Binding-site contacts:
Ligand atom C02 contacts residue GLU296 of chain 1.B at 3.5 Å.
Ligand atom C22 contacts residue VAL271 of chain 1.B at 3.7 Å (hydrophobic).
Ligand atom C12 contacts residue HEM1 of chain 1.G at 3.0 Å.
Ligand atom N02 contacts residue MET293 of chain 1.B at 3.9 Å.
Ligand atom N20 contacts residue ASN273 of chain 1.B at 3.7 Å.
Ligand atom C11 contacts residue HEM1 of chain 1.G at 3.2 Å.
Ligand atom C22 contacts residue ASN273 of chain 1.B at 3.1 Å.
Ligand atom C09 contacts residue GLU296 of chain 1.B at 3.6 Å.
Ligand atom N02 contacts residue GLU296 of chain 1.B at 2.7 Å (salt-bridge).
Ligand atom N02 contacts residue HEM1 of chain 1.G at 3.5 Å.
Ligand atom N02 contacts residue TYR292 of chain 1.B at 3.5 Å.
Ligand atom C07 contacts residue SER289 of chain 1.B at 3.9 Å.
Ligand atom N02 contacts residue PRO269 of chain 1.B at 3.9 Å.
Ligand atom C03 contacts residue TRP291 of chain 1.B at 3.8 Å (hydrophobic).
Ligand atom C13 contacts residue HEM1 of chain 1.G at 3.0 Å.
Ligand atom C16 contacts residue GLN182 of chain 1.B at 3.7 Å.
Ligand atom F12 contacts residue VAL271 of chain 1.B at 3.4 Å.
Ligand atom N02 contacts residue TRP291 of chain 1.B at 2.6 Å (h-bond).
Ligand atom C02 contacts residue HEM1 of chain 1.G at 3.6 Å.
Ligand atom C07 contacts residue HEM1 of chain 1.G at 3.4 Å.
Ligand atom C08 contacts residue GLU296 of chain 1.B at 3.4 Å.
Ligand atom C16 contacts residue HEM1 of chain 1.G at 3.4 Å.
Ligand atom C17 contacts residue HEM1 of chain 1.G at 3.2 Å.
Ligand atom F12 contacts residue HEM1 of chain 1.G at 3.7 Å.
Ligand atom C21 contacts residue GLN182 of chain 1.B at 3.5 Å.
Ligand atom C07 contacts residue PHE288 of chain 1.B at 3.7 Å (hydrophobic).
Ligand atom C05 contacts residue VAL271 of chain 1.B at 3.6 Å (hydrophobic).
Ligand atom N01 contacts residue GLU296 of chain 1.B at 2.6 Å (salt-bridge).
Ligand atom C22 contacts residue SER181 of chain 1.B at 2.9 Å.
Ligand atom C15 contacts residue HEM1 of chain 1.G at 3.4 Å.
Ligand atom C08 contacts residue HEM1 of chain 1.G at 3.5 Å.
Ligand atom C14 contacts residue HEM1 of chain 1.G at 3.2 Å.
Ligand atom N01 contacts residue HEM1 of chain 1.G at 3.9 Å.
Ligand atom C02 contacts residue TRP291 of chain 1.B at 3.6 Å (hydrophobic).
Ligand atom C06 contacts residue GLU296 of chain 1.B at 3.4 Å.
Ligand atom C03 contacts residue HEM1 of chain 1.G at 3.4 Å.
Ligand atom C04 contacts residue HEM1 of chain 1.G at 3.9 Å.
Ligand atom C02 contacts residue PRO269 of chain 1.B at 3.9 Å (hydrophobic).
Ligand atom C07 contacts residue GLY290 of chain 1.B at 3.6 Å.
Ligand atom C03 contacts residue PRO269 of chain 1.B at 3.8 Å (hydrophobic).

Sequence of chain 1.B:
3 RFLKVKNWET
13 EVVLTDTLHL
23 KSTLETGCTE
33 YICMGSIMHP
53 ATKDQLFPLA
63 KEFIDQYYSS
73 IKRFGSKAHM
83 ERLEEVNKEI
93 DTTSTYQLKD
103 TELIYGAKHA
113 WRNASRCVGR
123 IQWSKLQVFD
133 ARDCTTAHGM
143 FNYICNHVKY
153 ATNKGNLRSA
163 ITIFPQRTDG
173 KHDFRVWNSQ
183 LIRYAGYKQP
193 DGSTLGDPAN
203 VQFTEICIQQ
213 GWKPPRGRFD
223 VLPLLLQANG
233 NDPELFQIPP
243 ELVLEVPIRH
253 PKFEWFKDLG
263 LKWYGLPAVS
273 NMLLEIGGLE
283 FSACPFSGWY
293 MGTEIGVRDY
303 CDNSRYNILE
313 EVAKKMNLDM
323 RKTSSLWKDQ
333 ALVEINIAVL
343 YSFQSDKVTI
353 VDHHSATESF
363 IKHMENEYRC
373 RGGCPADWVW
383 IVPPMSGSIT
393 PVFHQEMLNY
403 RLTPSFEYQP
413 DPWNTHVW

This small molecule binds to this protein.
Small molecule (SMILES): Cc1cc(N)nc(CCc2cc(F)cc(CCCN(C)C)c2F)c1